Sequence of chain 1.H:
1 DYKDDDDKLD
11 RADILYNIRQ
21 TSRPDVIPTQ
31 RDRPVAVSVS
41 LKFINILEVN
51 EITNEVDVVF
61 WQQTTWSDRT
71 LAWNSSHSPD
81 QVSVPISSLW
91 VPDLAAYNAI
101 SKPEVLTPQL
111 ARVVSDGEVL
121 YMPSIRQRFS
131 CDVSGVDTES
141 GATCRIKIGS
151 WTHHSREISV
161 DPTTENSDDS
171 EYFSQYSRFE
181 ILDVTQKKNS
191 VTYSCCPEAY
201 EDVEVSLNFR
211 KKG

Binding-site contacts:
Ligand atom C8 contacts residue SER76 of chain 1.H at 4.2 Å.
Ligand atom C7 contacts residue ASN74 of chain 1.H at 3.6 Å.
Ligand atom C7 contacts residue SER76 of chain 1.H at 4.2 Å.
Ligand atom C5 contacts residue ASN74 of chain 1.H at 3.6 Å.
Ligand atom N2 contacts residue HIS77 of chain 1.H at 4.5 Å.
Ligand atom C4 contacts residue ASN74 of chain 1.H at 4.3 Å.
Ligand atom C7 contacts residue HIS77 of chain 1.H at 4.4 Å.
Ligand atom N2 contacts residue SER76 of chain 1.H at 3.2 Å.
Ligand atom O5 contacts residue ASN74 of chain 1.H at 2.4 Å (h-bond).
Ligand atom C1 contacts residue SER76 of chain 1.H at 4.4 Å.
Ligand atom N2 contacts residue ASN74 of chain 1.H at 3.0 Å (h-bond).
Ligand atom C3 contacts residue ASN74 of chain 1.H at 3.9 Å.
Ligand atom C2 contacts residue ASN74 of chain 1.H at 2.6 Å.
Ligand atom C2 contacts residue SER76 of chain 1.H at 3.4 Å.
Ligand atom C1 contacts residue ASN74 of chain 1.H at 1.4 Å.
Ligand atom C8 contacts residue HIS77 of chain 1.H at 3.5 Å.
Ligand atom C3 contacts residue SER76 of chain 1.H at 4.4 Å.
Ligand atom O7 contacts residue ASN74 of chain 1.H at 3.8 Å.
Ligand atom O3 contacts residue SER76 of chain 1.H at 4.2 Å.

A small-molecule ligand and the protein it binds are described below.
Small molecule (SMILES): CC(=O)N[C@@H]1[C@@H](O)[C@H](O)[C@@H](CO)O[C@H]1O